Sequence of chain 6.A:
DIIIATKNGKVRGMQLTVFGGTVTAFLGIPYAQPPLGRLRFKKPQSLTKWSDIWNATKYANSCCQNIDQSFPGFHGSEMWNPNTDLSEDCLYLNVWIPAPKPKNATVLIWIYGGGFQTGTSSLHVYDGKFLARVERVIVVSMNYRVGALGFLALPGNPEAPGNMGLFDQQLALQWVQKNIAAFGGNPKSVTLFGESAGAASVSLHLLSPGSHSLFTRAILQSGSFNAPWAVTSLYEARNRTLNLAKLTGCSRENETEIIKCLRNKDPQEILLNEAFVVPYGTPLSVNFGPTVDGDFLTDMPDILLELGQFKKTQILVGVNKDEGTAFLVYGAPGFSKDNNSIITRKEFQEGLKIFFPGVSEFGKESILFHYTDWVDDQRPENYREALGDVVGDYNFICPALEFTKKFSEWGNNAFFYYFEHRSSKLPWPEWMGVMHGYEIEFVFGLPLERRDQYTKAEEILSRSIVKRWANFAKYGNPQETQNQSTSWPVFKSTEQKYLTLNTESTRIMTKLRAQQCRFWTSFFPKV

The protein below binds the small molecule below.
Small molecule (SMILES): CCCCC(=O)O

Binding-site contacts:
Ligand atom C6 contacts residue SER287 of chain 6.A at 4.3 Å.
Ligand atom C4 contacts residue LEU286 of chain 6.A at 4.1 Å (hydrophobic).
Ligand atom C3 contacts residue GLY117 of chain 6.A at 3.9 Å.
Ligand atom C4 contacts residue TRP231 of chain 6.A at 3.7 Å (hydrophobic).
Ligand atom O1 contacts residue GLY115 of chain 6.A at 4.2 Å.
Ligand atom C3 contacts residue TRP231 of chain 6.A at 3.5 Å (hydrophobic).
Ligand atom C4 contacts residue GLY117 of chain 6.A at 4.4 Å.
Ligand atom C5 contacts residue QRH1 of chain 6.J at 3.5 Å.
Ligand atom C2 contacts residue ALA199 of chain 6.A at 3.8 Å (hydrophobic).
Ligand atom C2 contacts residue GLY117 of chain 6.A at 3.2 Å.
Ligand atom C3 contacts residue PHE398 of chain 6.A at 4.2 Å (hydrophobic).
Ligand atom O1 contacts residue GLY116 of chain 6.A at 3.1 Å (h-bond).
Ligand atom O2 contacts residue GLY117 of chain 6.A at 3.9 Å.
Ligand atom C5 contacts residue VAL288 of chain 6.A at 3.8 Å (hydrophobic).
Ligand atom C6 contacts residue VAL288 of chain 6.A at 3.8 Å (hydrophobic).
Ligand atom O1 contacts residue GLY117 of chain 6.A at 2.6 Å (h-bond).
Ligand atom C4 contacts residue QRH1 of chain 6.J at 3.5 Å.
Ligand atom O2 contacts residue GLY116 of chain 6.A at 4.5 Å.
Ligand atom C6 contacts residue LEU286 of chain 6.A at 3.0 Å (hydrophobic).
Ligand atom C3 contacts residue SER198 of chain 6.A at 4.0 Å.
Ligand atom C2 contacts residue SER198 of chain 6.A at 2.9 Å.
Ligand atom C5 contacts residue LEU286 of chain 6.A at 4.3 Å (hydrophobic).
Ligand atom C4 contacts residue PHE329 of chain 6.A at 4.5 Å (hydrophobic).
Ligand atom C6 contacts residue PHE329 of chain 6.A at 4.5 Å (hydrophobic).
Ligand atom C2 contacts residue GLY116 of chain 6.A at 4.1 Å.
Ligand atom C6 contacts residue TRP231 of chain 6.A at 4.2 Å (hydrophobic).
Ligand atom C2 contacts residue QRH1 of chain 6.J at 3.8 Å.
Ligand atom O2 contacts residue HIS438 of chain 6.A at 3.1 Å (h-bond).
Ligand atom C2 contacts residue HIS438 of chain 6.A at 3.9 Å.
Ligand atom C5 contacts residue GLY117 of chain 6.A at 3.6 Å.
Ligand atom C3 contacts residue QRH1 of chain 6.J at 4.4 Å.
Ligand atom C5 contacts residue TRP231 of chain 6.A at 4.0 Å (hydrophobic).
Ligand atom O2 contacts residue SER198 of chain 6.A at 3.3 Å (h-bond).
Ligand atom C4 contacts residue PHE398 of chain 6.A at 3.9 Å (hydrophobic).
Ligand atom C6 contacts residue QRH1 of chain 6.J at 3.4 Å.
Ligand atom O1 contacts residue ALA199 of chain 6.A at 2.9 Å (h-bond).
Ligand atom O2 contacts residue PHE329 of chain 6.A at 4.5 Å.
Ligand atom O2 contacts residue QRH1 of chain 6.J at 3.1 Å.
Ligand atom C3 contacts residue ALA199 of chain 6.A at 4.1 Å (hydrophobic).
Ligand atom O1 contacts residue SER198 of chain 6.A at 2.1 Å (h-bond).